This small molecule binds to this protein.
Small molecule (SMILES): CC(=O)N[C@@H]1[C@@H](O)[C@H](O)[C@@H](CO)O[C@H]1O

Sequence of chain 1.A:
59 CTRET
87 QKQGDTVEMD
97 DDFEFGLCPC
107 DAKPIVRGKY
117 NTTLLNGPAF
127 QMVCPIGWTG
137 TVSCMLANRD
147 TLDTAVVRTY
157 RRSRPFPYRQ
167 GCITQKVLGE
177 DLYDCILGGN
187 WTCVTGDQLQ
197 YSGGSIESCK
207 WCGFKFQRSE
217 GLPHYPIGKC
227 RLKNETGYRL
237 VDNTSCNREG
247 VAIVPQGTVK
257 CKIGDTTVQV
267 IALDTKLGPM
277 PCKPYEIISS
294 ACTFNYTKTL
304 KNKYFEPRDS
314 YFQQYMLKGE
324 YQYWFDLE

Binding-site contacts:
Ligand atom N2 contacts residue CYS130 of chain 1.A at 3.9 Å.
Ligand atom C2 contacts residue ASN186 of chain 1.A at 2.5 Å.
Ligand atom O5 contacts residue GLY167 of chain 1.A at 3.9 Å.
Ligand atom C8 contacts residue GLU100 of chain 1.A at 3.4 Å.
Ligand atom C5 contacts residue GLY167 of chain 1.A at 3.5 Å.
Ligand atom C8 contacts residue CYS130 of chain 1.A at 3.6 Å (hydrophobic).
Ligand atom C8 contacts residue CYS168 of chain 1.A at 4.2 Å (hydrophobic).
Ligand atom N2 contacts residue GLY167 of chain 1.A at 4.1 Å.
Ligand atom C1 contacts residue ASN186 of chain 1.A at 1.4 Å.
Ligand atom C7 contacts residue ASN186 of chain 1.A at 3.3 Å.
Ligand atom C8 contacts residue VAL129 of chain 1.A at 4.0 Å (hydrophobic).
Ligand atom O5 contacts residue ILE169 of chain 1.A at 4.2 Å.
Ligand atom C4 contacts residue ASN186 of chain 1.A at 4.2 Å.
Ligand atom C3 contacts residue ASN186 of chain 1.A at 3.8 Å.
Ligand atom C7 contacts residue CYS130 of chain 1.A at 3.8 Å (hydrophobic).
Ligand atom O7 contacts residue ASN186 of chain 1.A at 3.3 Å (h-bond).
Ligand atom N2 contacts residue CYS168 of chain 1.A at 4.4 Å.
Ligand atom O7 contacts residue CYS130 of chain 1.A at 4.4 Å.
Ligand atom O4 contacts residue GLY167 of chain 1.A at 4.2 Å.
Ligand atom O5 contacts residue ASN186 of chain 1.A at 2.3 Å (h-bond).
Ligand atom C4 contacts residue GLY167 of chain 1.A at 3.9 Å.
Ligand atom C2 contacts residue GLY167 of chain 1.A at 3.9 Å.
Ligand atom C8 contacts residue GLN127 of chain 1.A at 4.4 Å.
Ligand atom O7 contacts residue VAL129 of chain 1.A at 3.6 Å.
Ligand atom N2 contacts residue ASN186 of chain 1.A at 2.9 Å (h-bond).
Ligand atom C5 contacts residue ILE169 of chain 1.A at 4.4 Å (hydrophobic).
Ligand atom C1 contacts residue GLY167 of chain 1.A at 3.4 Å.
Ligand atom C6 contacts residue ILE169 of chain 1.A at 4.1 Å (hydrophobic).
Ligand atom C3 contacts residue GLY167 of chain 1.A at 3.5 Å.
Ligand atom C7 contacts residue VAL129 of chain 1.A at 4.1 Å (hydrophobic).
Ligand atom C5 contacts residue ASN186 of chain 1.A at 3.6 Å.